Sequence of chain 1.F:
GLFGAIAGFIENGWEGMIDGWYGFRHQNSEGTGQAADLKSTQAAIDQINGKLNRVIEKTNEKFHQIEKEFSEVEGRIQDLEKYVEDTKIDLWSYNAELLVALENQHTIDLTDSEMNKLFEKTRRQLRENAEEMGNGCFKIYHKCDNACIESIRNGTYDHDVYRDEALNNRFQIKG

Binding-site contacts:
Ligand atom O6 contacts residue ASN49 of chain 1.F at 4.3 Å.
Ligand atom C1 contacts residue THR318 of chain 1.E at 3.5 Å.
Ligand atom O6 contacts residue LEU52 of chain 1.F at 3.3 Å.
Ligand atom C6 contacts residue THR40 of chain 1.E at 4.3 Å.
Ligand atom C1 contacts residue ALA39 of chain 1.E at 4.3 Å (hydrophobic).
Ligand atom C2 contacts residue ASN38 of chain 1.E at 2.4 Å.
Ligand atom O6 contacts residue THR318 of chain 1.E at 3.8 Å.
Ligand atom C4 contacts residue ASN38 of chain 1.E at 4.2 Å.
Ligand atom C6 contacts residue LEU52 of chain 1.F at 3.5 Å (hydrophobic).
Ligand atom O7 contacts residue ASN38 of chain 1.E at 3.9 Å.
Ligand atom C5 contacts residue ASN38 of chain 1.E at 3.7 Å.
Ligand atom C5 contacts residue THR318 of chain 1.E at 4.1 Å.
Ligand atom O5 contacts residue ASN38 of chain 1.E at 2.4 Å (h-bond).
Ligand atom O5 contacts residue ALA39 of chain 1.E at 4.5 Å.
Ligand atom O5 contacts residue THR318 of chain 1.E at 2.9 Å (h-bond).
Ligand atom C6 contacts residue THR318 of chain 1.E at 4.1 Å.
Ligand atom C3 contacts residue ASN38 of chain 1.E at 3.7 Å.
Ligand atom C1 contacts residue ASN38 of chain 1.E at 1.4 Å.
Ligand atom N2 contacts residue ASN38 of chain 1.E at 2.8 Å (h-bond).
Ligand atom C7 contacts residue ASN38 of chain 1.E at 3.6 Å.

This protein binds this small molecule.
Small molecule (SMILES): CC(=O)N[C@@H]1[C@@H](O)[C@H](O)[C@@H](CO)O[C@H]1O

Sequence of chain 1.E:
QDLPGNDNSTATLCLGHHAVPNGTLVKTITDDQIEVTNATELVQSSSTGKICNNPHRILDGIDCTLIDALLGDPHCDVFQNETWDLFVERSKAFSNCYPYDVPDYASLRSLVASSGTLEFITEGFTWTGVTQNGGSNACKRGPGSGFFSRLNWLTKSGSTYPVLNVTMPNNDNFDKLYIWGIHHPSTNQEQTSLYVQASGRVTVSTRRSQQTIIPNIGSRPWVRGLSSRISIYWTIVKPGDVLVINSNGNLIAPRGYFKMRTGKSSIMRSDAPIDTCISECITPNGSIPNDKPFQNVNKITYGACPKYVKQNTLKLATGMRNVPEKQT